Sequence of chain 1.A:
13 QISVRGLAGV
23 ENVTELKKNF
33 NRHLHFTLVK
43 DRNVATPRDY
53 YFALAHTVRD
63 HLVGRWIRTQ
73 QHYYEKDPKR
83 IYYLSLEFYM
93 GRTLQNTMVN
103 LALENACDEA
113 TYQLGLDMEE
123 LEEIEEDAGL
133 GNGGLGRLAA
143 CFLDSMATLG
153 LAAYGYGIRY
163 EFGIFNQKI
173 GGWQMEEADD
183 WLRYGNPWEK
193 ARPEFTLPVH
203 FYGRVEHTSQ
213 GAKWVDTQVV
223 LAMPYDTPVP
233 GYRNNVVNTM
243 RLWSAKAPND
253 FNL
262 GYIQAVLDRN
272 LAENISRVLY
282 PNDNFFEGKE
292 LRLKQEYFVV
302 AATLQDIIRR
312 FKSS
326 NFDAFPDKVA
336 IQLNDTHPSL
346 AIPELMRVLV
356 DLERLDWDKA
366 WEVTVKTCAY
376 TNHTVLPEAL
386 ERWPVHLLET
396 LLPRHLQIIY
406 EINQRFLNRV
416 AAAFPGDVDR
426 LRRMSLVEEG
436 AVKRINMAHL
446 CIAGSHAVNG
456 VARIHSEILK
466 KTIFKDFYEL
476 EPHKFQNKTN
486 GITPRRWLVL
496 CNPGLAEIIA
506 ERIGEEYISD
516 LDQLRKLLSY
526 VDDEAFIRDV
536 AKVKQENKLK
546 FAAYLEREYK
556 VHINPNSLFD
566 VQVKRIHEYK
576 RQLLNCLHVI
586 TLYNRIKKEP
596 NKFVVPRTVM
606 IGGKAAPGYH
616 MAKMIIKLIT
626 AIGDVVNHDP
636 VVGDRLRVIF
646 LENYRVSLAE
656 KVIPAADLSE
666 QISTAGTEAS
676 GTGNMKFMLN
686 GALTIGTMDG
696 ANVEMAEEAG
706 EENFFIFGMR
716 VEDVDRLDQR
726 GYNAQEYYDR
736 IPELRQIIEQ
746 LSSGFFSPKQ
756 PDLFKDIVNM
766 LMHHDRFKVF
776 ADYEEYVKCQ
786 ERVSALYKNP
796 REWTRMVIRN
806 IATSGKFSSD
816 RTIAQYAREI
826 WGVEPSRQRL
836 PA

Binding-site contacts:
Ligand atom N1 contacts residue TYR76 of chain 1.A at 4.0 Å.
Ligand atom O3P contacts residue ARG311 of chain 1.A at 3.0 Å (salt-bridge).
Ligand atom O3P contacts residue ARG243 of chain 1.A at 4.2 Å.
Ligand atom N9 contacts residue TYR76 of chain 1.A at 3.7 Å.
Ligand atom C1' contacts residue TYR76 of chain 1.A at 3.7 Å (hydrophobic).
Ligand atom C2 contacts residue TYR76 of chain 1.A at 3.9 Å (hydrophobic).
Ligand atom P contacts residue ARG310 of chain 1.A at 4.1 Å.
Ligand atom O2' contacts residue GLN73 of chain 1.A at 3.2 Å (h-bond).
Ligand atom C5' contacts residue GLN72 of chain 1.A at 4.1 Å.
Ligand atom N3 contacts residue TYR76 of chain 1.A at 3.6 Å.
Ligand atom C6 contacts residue TYR76 of chain 1.A at 3.5 Å (hydrophobic).
Ligand atom O4' contacts residue GLN72 of chain 1.A at 4.1 Å.
Ligand atom O1P contacts residue ARG311 of chain 1.A at 2.9 Å (salt-bridge).
Ligand atom N3 contacts residue GLN73 of chain 1.A at 4.0 Å.
Ligand atom P contacts residue ARG311 of chain 1.A at 3.8 Å.
Ligand atom O2P contacts residue ARG310 of chain 1.A at 3.1 Å (salt-bridge).
Ligand atom C4 contacts residue TYR76 of chain 1.A at 3.7 Å (hydrophobic).
Ligand atom N7 contacts residue TYR76 of chain 1.A at 3.6 Å.
Ligand atom O4' contacts residue TYR76 of chain 1.A at 3.7 Å.
Ligand atom C2' contacts residue GLN73 of chain 1.A at 4.3 Å.
Ligand atom C5 contacts residue TYR76 of chain 1.A at 3.6 Å (hydrophobic).
Ligand atom O3P contacts residue ARG310 of chain 1.A at 3.4 Å (salt-bridge).
Ligand atom O6 contacts residue TYR76 of chain 1.A at 3.7 Å.
Ligand atom C8 contacts residue TYR76 of chain 1.A at 3.7 Å (hydrophobic).

The protein below binds the small molecule below.
Small molecule (SMILES): O=c1[nH]cnc2c1ncn2[C@@H]1O[C@H](COP(=O)(O)O)[C@@H](O)[C@H]1O